Sequence of chain 2.C:
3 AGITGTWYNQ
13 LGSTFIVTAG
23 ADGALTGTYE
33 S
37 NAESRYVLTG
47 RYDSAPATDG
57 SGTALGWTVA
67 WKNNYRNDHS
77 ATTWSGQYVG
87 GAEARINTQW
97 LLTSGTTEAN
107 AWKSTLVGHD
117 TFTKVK

Sequence of chain 1.D:
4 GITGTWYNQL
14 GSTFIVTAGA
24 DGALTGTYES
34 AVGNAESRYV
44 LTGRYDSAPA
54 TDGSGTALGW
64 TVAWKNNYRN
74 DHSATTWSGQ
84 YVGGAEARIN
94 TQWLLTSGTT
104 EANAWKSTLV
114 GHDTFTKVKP

Binding-site contacts:
Ligand atom O contacts residue ASP74 of chain 2.C at 2.8 Å (salt-bridge).
Ligand atom N5 contacts residue ASN11 of chain 2.C at 3.9 Å.
Ligand atom O7 contacts residue TYR31 of chain 2.C at 2.7 Å (h-bond).
Ligand atom C2 contacts residue TRP108 of chain 1.D at 3.6 Å (hydrophobic).
Ligand atom C contacts residue LEU13 of chain 2.C at 4.0 Å (hydrophobic).
Ligand atom N5 contacts residue ASP116 of chain 2.C at 2.8 Å (salt-bridge).
Ligand atom C1 contacts residue TRP96 of chain 2.C at 3.4 Å (hydrophobic).
Ligand atom N4 contacts residue SER15 of chain 2.C at 4.1 Å.
Ligand atom C34 contacts residue TRP108 of chain 1.D at 3.8 Å (hydrophobic).
Ligand atom N5 contacts residue LEU13 of chain 2.C at 3.8 Å.
Ligand atom O7 contacts residue ASP116 of chain 2.C at 3.8 Å.
Ligand atom C3 contacts residue TRP67 of chain 2.C at 3.9 Å (hydrophobic).
Ligand atom N4 contacts residue SER33 of chain 2.C at 3.4 Å (h-bond).
Ligand atom C35 contacts residue ASP116 of chain 2.C at 3.7 Å.
Ligand atom C contacts residue ASP116 of chain 2.C at 3.9 Å.
Ligand atom O7 contacts residue SER15 of chain 2.C at 2.7 Å (h-bond).
Ligand atom C35 contacts residue LEU13 of chain 2.C at 3.7 Å (hydrophobic).
Ligand atom C5 contacts residue TRP67 of chain 2.C at 4.0 Å (hydrophobic).
Ligand atom C35 contacts residue TYR31 of chain 2.C at 3.5 Å (hydrophobic).
Ligand atom O7 contacts residue ASN11 of chain 2.C at 2.9 Å (h-bond).
Ligand atom C35 contacts residue ASN11 of chain 2.C at 3.7 Å.
Ligand atom O7 contacts residue LEU13 of chain 2.C at 4.1 Å.
Ligand atom S contacts residue TRP80 of chain 2.C at 3.8 Å.
Ligand atom C6 contacts residue ASP74 of chain 2.C at 3.9 Å.
Ligand atom C3 contacts residue SER33 of chain 2.C at 3.5 Å.
Ligand atom C1 contacts residue THR78 of chain 2.C at 4.0 Å.
Ligand atom N5 contacts residue TYR31 of chain 2.C at 3.9 Å.
Ligand atom C1 contacts residue TRP80 of chain 2.C at 4.1 Å (hydrophobic).
Ligand atom C7 contacts residue ASP74 of chain 2.C at 3.2 Å.
Ligand atom N4 contacts residue LEU13 of chain 2.C at 3.8 Å.
Ligand atom S contacts residue TRP67 of chain 2.C at 3.5 Å.
Ligand atom C6 contacts residue TRP67 of chain 2.C at 3.9 Å (hydrophobic).
Ligand atom C35 contacts residue SER15 of chain 2.C at 3.7 Å.
Ligand atom C contacts residue TRP96 of chain 2.C at 3.8 Å (hydrophobic).
Ligand atom O contacts residue LEU98 of chain 2.C at 3.8 Å.
Ligand atom S contacts residue THR78 of chain 2.C at 3.3 Å (h-bond).
Ligand atom C4 contacts residue TRP67 of chain 2.C at 3.8 Å (hydrophobic).
Ligand atom C4 contacts residue LEU98 of chain 2.C at 3.7 Å (hydrophobic).
Ligand atom N contacts residue ASP74 of chain 2.C at 3.9 Å.
Ligand atom O contacts residue SER76 of chain 2.C at 3.9 Å.

The small molecule below binds the protein below.
Small molecule (SMILES): O=C(CCCC[C@@H]1SC[C@@H]2NC(=O)N[C@@H]21)NNc1c(-c2ccc(S(=O)(=O)N3CCOCC3)cc2)cccc1-c1ccc(S(=O)(=O)N2CCOCC2)cc1